The small molecule below binds the protein below.
Small molecule (SMILES): CC(=O)N[C@H]1[C@H](O[C@H]2[C@H](O)[C@@H](NC(C)=O)CO[C@@H]2CO)O[C@H](CO)[C@@H](O[C@@H]2O[C@H](CO[C@H]3O[C@H](CO)[C@@H](O)[C@H](O[C@H]4O[C@H](CO)[C@@H](O)[C@H](O)[C@@H]4O[C@H]4O[C@H](CO)[C@@H](O)[C@H](O)[C@@H]4O)[C@@H]3O)[C@@H](O)[C@H](O)[C@@H]2O)[C@@H]1O

Binding-site contacts:
Ligand atom O3 contacts residue NAG2 of chain 1.KA at 4.5 Å.
Ligand atom C3 contacts residue NAG2 of chain 1.KA at 3.8 Å.
Ligand atom C2 contacts residue ASN241 of chain 1.E at 3.8 Å.
Ligand atom O5 contacts residue ASN241 of chain 1.E at 4.0 Å.
Ligand atom O5 contacts residue NAG2 of chain 1.KA at 3.5 Å.
Ligand atom C5 contacts residue NAG2 of chain 1.KA at 3.8 Å.
Ligand atom O6 contacts residue THR243 of chain 1.E at 2.8 Å (h-bond).
Ligand atom O4 contacts residue NAG2 of chain 1.KA at 3.9 Å.
Ligand atom O6 contacts residue NAG2 of chain 1.KA at 4.5 Å.
Ligand atom N2 contacts residue ASN241 of chain 1.E at 3.5 Å (h-bond).
Ligand atom C1 contacts residue THR243 of chain 1.E at 4.1 Å.
Ligand atom C8 contacts residue BMA3 of chain 1.KA at 4.0 Å.
Ligand atom O5 contacts residue THR243 of chain 1.E at 3.1 Å.
Ligand atom C5 contacts residue THR243 of chain 1.E at 3.8 Å.
Ligand atom C1 contacts residue ASN241 of chain 1.E at 2.9 Å.
Ligand atom N2 contacts residue BMA3 of chain 1.KA at 3.8 Å.
Ligand atom C4 contacts residue NAG2 of chain 1.KA at 4.2 Å.
Ligand atom C7 contacts residue BMA3 of chain 1.KA at 4.5 Å.
Ligand atom C1 contacts residue NAG2 of chain 1.KA at 3.3 Å.
Ligand atom C6 contacts residue THR243 of chain 1.E at 3.2 Å.

Sequence of chain 1.E:
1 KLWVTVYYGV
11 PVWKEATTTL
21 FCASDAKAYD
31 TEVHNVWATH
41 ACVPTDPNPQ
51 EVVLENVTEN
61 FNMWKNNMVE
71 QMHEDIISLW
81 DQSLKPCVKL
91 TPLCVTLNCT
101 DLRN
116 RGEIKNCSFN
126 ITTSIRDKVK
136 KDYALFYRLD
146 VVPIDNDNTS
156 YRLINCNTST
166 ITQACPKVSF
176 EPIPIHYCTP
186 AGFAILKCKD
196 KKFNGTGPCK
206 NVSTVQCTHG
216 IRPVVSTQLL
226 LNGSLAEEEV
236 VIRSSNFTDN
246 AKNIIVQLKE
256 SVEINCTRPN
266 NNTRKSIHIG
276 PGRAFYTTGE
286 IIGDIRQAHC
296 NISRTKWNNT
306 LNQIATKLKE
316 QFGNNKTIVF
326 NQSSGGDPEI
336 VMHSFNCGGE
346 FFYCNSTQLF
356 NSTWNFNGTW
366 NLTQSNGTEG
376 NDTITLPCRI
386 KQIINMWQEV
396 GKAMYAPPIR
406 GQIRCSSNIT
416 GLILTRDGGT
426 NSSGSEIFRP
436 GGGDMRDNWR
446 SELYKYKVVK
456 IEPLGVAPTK